The small molecule below binds the protein below.
Small molecule (SMILES): Nc1nc2c(ncn2[C@@H]2O[C@H](CO[P](=O)(O)O[P](=O)(O)NP(=O)(O)O)[C@@H](O)[C@H]2O)c(=O)[nH]1

Binding-site contacts:
Ligand atom N1 contacts residue LYS148 of chain 1.A at 3.5 Å.
Ligand atom O4' contacts residue LYS118 of chain 1.A at 3.2 Å (salt-bridge).
Ligand atom O6 contacts residue LYS118 of chain 1.A at 3.4 Å.
Ligand atom O3G contacts residue LYS17 of chain 1.A at 3.0 Å (salt-bridge).
Ligand atom O3' contacts residue ASP31 of chain 1.A at 2.9 Å (salt-bridge).
Ligand atom O2A contacts residue ALA19 of chain 1.A at 2.8 Å (h-bond).
Ligand atom N3B contacts residue TYR33 of chain 1.A at 3.5 Å.
Ligand atom O2G contacts residue PRO35 of chain 1.A at 3.5 Å.
Ligand atom O2A contacts residue GLY16 of chain 1.A at 3.3 Å.
Ligand atom O3G contacts residue GLY61 of chain 1.A at 2.9 Å (h-bond).
Ligand atom O6 contacts residue SER146 of chain 1.A at 3.4 Å.
Ligand atom O1G contacts residue THR36 of chain 1.A at 3.0 Å (h-bond).
Ligand atom O3G contacts residue GLY13 of chain 1.A at 3.5 Å.
Ligand atom O2' contacts residue PHE29 of chain 1.A at 3.2 Å.
Ligand atom PB contacts residue LYS17 of chain 1.A at 3.5 Å.
Ligand atom N2 contacts residue ASP120 of chain 1.A at 3.3 Å (salt-bridge).
Ligand atom O1B contacts residue SER18 of chain 1.A at 2.9 Å (h-bond).
Ligand atom O6 contacts residue ASN117 of chain 1.A at 3.4 Å (h-bond).
Ligand atom O2B contacts residue GLY16 of chain 1.A at 3.3 Å (h-bond).
Ligand atom O6 contacts residue ALA147 of chain 1.A at 2.9 Å (h-bond).
Ligand atom O2B contacts residue LYS17 of chain 1.A at 2.7 Å (salt-bridge).
Ligand atom PB contacts residue MG1 of chain 1.E at 3.2 Å.
Ligand atom O6 contacts residue LYS148 of chain 1.A at 3.3 Å (salt-bridge).
Ligand atom O2G contacts residue TYR33 of chain 1.A at 2.5 Å (h-bond).
Ligand atom O2A contacts residue SER18 of chain 1.A at 3.3 Å (h-bond).
Ligand atom PG contacts residue MG1 of chain 1.E at 3.2 Å.
Ligand atom O3A contacts residue GLY16 of chain 1.A at 3.4 Å (h-bond).
Ligand atom N2 contacts residue LEU121 of chain 1.A at 3.2 Å.
Ligand atom O2' contacts residue VAL30 of chain 1.A at 2.7 Å (h-bond).
Ligand atom O2' contacts residue ASP31 of chain 1.A at 3.1 Å (salt-bridge).
Ligand atom N3B contacts residue GLY14 of chain 1.A at 3.1 Å (h-bond).
Ligand atom O1G contacts residue MG1 of chain 1.E at 2.1 Å.
Ligand atom O2B contacts residue VAL15 of chain 1.A at 3.3 Å (h-bond).
Ligand atom N3B contacts residue MG1 of chain 1.E at 3.4 Å.
Ligand atom O1B contacts residue MG1 of chain 1.E at 2.0 Å.
Ligand atom N7 contacts residue ASN117 of chain 1.A at 3.1 Å (h-bond).
Ligand atom C2' contacts residue VAL30 of chain 1.A at 3.5 Å (hydrophobic).
Ligand atom O1A contacts residue TYR33 of chain 1.A at 3.3 Å.
Ligand atom O2B contacts residue GLY14 of chain 1.A at 3.4 Å (h-bond).
Ligand atom N1 contacts residue ASP120 of chain 1.A at 3.2 Å (salt-bridge).

Sequence of chain 1.A:
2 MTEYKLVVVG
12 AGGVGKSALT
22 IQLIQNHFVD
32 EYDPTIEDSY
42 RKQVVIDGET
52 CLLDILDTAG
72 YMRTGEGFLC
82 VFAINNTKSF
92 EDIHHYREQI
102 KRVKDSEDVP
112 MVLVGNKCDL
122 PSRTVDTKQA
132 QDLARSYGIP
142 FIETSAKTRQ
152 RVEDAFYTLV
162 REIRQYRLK